Sequence of chain 1.A:
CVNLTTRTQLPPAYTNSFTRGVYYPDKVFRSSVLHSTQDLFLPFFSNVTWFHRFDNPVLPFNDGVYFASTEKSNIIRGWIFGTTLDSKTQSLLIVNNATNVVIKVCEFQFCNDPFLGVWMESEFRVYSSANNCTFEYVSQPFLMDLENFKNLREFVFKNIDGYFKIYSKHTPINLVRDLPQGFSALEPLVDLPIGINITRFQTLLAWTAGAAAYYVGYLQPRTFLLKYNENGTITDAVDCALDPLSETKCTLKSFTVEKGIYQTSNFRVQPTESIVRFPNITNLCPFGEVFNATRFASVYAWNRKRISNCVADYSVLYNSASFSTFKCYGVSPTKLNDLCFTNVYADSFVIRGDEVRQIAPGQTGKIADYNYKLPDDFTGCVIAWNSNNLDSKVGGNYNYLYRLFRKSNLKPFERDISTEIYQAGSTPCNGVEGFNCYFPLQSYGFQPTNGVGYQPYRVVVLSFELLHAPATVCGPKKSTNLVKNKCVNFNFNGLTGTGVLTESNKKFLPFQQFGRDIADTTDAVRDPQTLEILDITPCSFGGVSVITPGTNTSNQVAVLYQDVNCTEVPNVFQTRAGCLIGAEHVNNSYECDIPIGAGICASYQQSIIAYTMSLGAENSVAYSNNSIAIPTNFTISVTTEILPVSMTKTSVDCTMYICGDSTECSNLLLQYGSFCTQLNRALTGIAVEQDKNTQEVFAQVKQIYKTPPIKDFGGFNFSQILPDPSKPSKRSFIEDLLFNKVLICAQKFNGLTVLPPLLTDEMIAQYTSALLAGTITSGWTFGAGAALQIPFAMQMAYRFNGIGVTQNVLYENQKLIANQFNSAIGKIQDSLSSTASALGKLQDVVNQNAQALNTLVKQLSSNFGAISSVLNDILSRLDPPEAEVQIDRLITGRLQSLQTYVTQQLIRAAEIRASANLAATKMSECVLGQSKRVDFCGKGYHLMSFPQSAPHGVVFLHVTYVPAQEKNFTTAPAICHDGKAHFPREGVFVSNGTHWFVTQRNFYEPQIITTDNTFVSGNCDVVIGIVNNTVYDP

Binding-site contacts:
Ligand atom C3 contacts residue ASN156 of chain 1.A at 4.2 Å.
Ligand atom C7 contacts residue ASN36 of chain 1.A at 3.3 Å.
Ligand atom C2 contacts residue ASN36 of chain 1.A at 2.5 Å.
Ligand atom N2 contacts residue ASN36 of chain 1.A at 3.0 Å (h-bond).
Ligand atom C3 contacts residue ASN36 of chain 1.A at 3.9 Å.
Ligand atom C5 contacts residue ASN36 of chain 1.A at 3.8 Å.
Ligand atom C8 contacts residue VAL35 of chain 1.A at 4.0 Å (hydrophobic).
Ligand atom O4 contacts residue ASN156 of chain 1.A at 4.1 Å.
Ligand atom C1 contacts residue ASN36 of chain 1.A at 1.5 Å.
Ligand atom C4 contacts residue ASN36 of chain 1.A at 4.3 Å.
Ligand atom C4 contacts residue ASN156 of chain 1.A at 4.4 Å.
Ligand atom C8 contacts residue ASN36 of chain 1.A at 3.7 Å.
Ligand atom C5 contacts residue ASN156 of chain 1.A at 4.1 Å.
Ligand atom O7 contacts residue ASN36 of chain 1.A at 3.4 Å (h-bond).
Ligand atom O7 contacts residue ASN156 of chain 1.A at 4.0 Å.
Ligand atom C8 contacts residue CYS34 of chain 1.A at 3.0 Å (hydrophobic).
Ligand atom O5 contacts residue ASN36 of chain 1.A at 2.4 Å (h-bond).

A protein and the small-molecule ligand that binds it are described below.
Small molecule (SMILES): CC(=O)N[C@H]1[C@H](O[C@H]2[C@H](O)[C@@H](NC(C)=O)CO[C@@H]2CO)O[C@H](CO)[C@@H](O)[C@@H]1O